The protein below binds the small molecule below.
Small molecule (SMILES): Clc1cnc2c(Nc3ccc(N4CCOCC4)cc3)nc(-c3cccnc3)cn12

Binding-site contacts:
Ligand atom C21 contacts residue ARG17 of chain 1.A at 3.2 Å.
Ligand atom C02 contacts residue LEU143 of chain 1.A at 3.6 Å (hydrophobic).
Ligand atom N15 contacts residue LEU19 of chain 1.A at 3.7 Å.
Ligand atom C03 contacts residue ALA40 of chain 1.A at 3.3 Å (hydrophobic).
Ligand atom N22 contacts residue ARG17 of chain 1.A at 3.3 Å (salt-bridge).
Ligand atom C02 contacts residue ALA40 of chain 1.A at 3.8 Å (hydrophobic).
Ligand atom C29 contacts residue ALA93 of chain 1.A at 3.3 Å (hydrophobic).
Ligand atom CL contacts residue LEU90 of chain 1.A at 3.9 Å.
Ligand atom C28 contacts residue ARG17 of chain 1.A at 3.4 Å.
Ligand atom C29 contacts residue GLY96 of chain 1.A at 3.6 Å.
Ligand atom C05 contacts residue LEU19 of chain 1.A at 3.6 Å (hydrophobic).
Ligand atom C03 contacts residue GLU91 of chain 1.A at 3.1 Å.
Ligand atom N04 contacts residue ALA40 of chain 1.A at 3.9 Å.
Ligand atom C16 contacts residue ALA93 of chain 1.A at 3.8 Å (hydrophobic).
Ligand atom N04 contacts residue LEU19 of chain 1.A at 3.9 Å.
Ligand atom N04 contacts residue ALA93 of chain 1.A at 3.0 Å (h-bond).
Ligand atom C14 contacts residue GLY20 of chain 1.A at 3.9 Å.
Ligand atom N04 contacts residue TYR92 of chain 1.A at 3.8 Å.
Ligand atom N17 contacts residue LEU19 of chain 1.A at 3.9 Å.
Ligand atom N06 contacts residue LEU143 of chain 1.A at 3.8 Å.
Ligand atom C11 contacts residue THR97 of chain 1.A at 3.9 Å.
Ligand atom C23 contacts residue ARG17 of chain 1.A at 3.8 Å.
Ligand atom C18 contacts residue ALA93 of chain 1.A at 3.4 Å (hydrophobic).
Ligand atom C29 contacts residue PRO94 of chain 1.A at 3.3 Å (hydrophobic).
Ligand atom CL contacts residue LEU74 of chain 1.A at 3.7 Å.
Ligand atom C16 contacts residue LEU19 of chain 1.A at 3.6 Å (hydrophobic).
Ligand atom C12 contacts residue LYS21 of chain 1.A at 3.6 Å.
Ligand atom N13 contacts residue LYS21 of chain 1.A at 3.5 Å (salt-bridge).
Ligand atom C27 contacts residue ARG17 of chain 1.A at 3.4 Å.
Ligand atom C10 contacts residue THR97 of chain 1.A at 3.5 Å.
Ligand atom C11 contacts residue GLY20 of chain 1.A at 3.9 Å.
Ligand atom N17 contacts residue GLY96 of chain 1.A at 3.8 Å.
Ligand atom C20 contacts residue ARG17 of chain 1.A at 3.7 Å.
Ligand atom C12 contacts residue GLY20 of chain 1.A at 3.6 Å.
Ligand atom C19 contacts residue GLY96 of chain 1.A at 3.5 Å.
Ligand atom N13 contacts residue GLY20 of chain 1.A at 3.6 Å.
Ligand atom C18 contacts residue GLY96 of chain 1.A at 3.5 Å.
Ligand atom C03 contacts residue ALA93 of chain 1.A at 3.6 Å (hydrophobic).
Ligand atom C28 contacts residue PRO94 of chain 1.A at 3.3 Å (hydrophobic).
Ligand atom N17 contacts residue ALA93 of chain 1.A at 2.8 Å (h-bond).

Sequence of chain 1.A:
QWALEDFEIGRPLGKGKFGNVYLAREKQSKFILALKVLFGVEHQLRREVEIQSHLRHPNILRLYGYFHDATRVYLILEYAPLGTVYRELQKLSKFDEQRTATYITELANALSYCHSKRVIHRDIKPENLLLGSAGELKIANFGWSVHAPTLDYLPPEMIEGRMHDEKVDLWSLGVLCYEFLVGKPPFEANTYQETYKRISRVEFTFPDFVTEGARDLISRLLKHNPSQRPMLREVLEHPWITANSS